Sequence of chain 1.G:
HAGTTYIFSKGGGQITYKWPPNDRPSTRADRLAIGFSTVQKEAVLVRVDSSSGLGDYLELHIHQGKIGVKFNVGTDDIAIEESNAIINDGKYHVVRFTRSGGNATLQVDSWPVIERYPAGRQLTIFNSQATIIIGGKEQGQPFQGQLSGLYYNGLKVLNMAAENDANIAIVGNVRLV

Binding-site contacts:
Ligand atom O5 contacts residue ASN152 of chain 1.G at 2.4 Å (h-bond).
Ligand atom C3 contacts residue ASN152 of chain 1.G at 3.4 Å.
Ligand atom O6 contacts residue ASN152 of chain 1.G at 3.7 Å.
Ligand atom C1 contacts residue ASN152 of chain 1.G at 1.4 Å.
Ligand atom N2 contacts residue ASN152 of chain 1.G at 3.7 Å.
Ligand atom O6 contacts residue SER149 of chain 1.G at 3.1 Å (h-bond).
Ligand atom O5 contacts residue SER149 of chain 1.G at 4.3 Å.
Ligand atom C1 contacts residue TYR166 of chain 1.G at 4.4 Å (hydrophobic).
Ligand atom C2 contacts residue ASN152 of chain 1.G at 2.5 Å.
Ligand atom O3 contacts residue ASN152 of chain 1.G at 4.4 Å.
Ligand atom C7 contacts residue TYR166 of chain 1.G at 3.4 Å (hydrophobic).
Ligand atom N2 contacts residue TYR166 of chain 1.G at 3.0 Å.
Ligand atom C5 contacts residue ASN152 of chain 1.G at 2.9 Å.
Ligand atom C6 contacts residue SER149 of chain 1.G at 4.1 Å.
Ligand atom C6 contacts residue ASN152 of chain 1.G at 2.9 Å.
Ligand atom C4 contacts residue ASN152 of chain 1.G at 3.2 Å.
Ligand atom O7 contacts residue TYR166 of chain 1.G at 3.0 Å.
Ligand atom C2 contacts residue TYR166 of chain 1.G at 3.9 Å (hydrophobic).

This small molecule binds to this protein.
Small molecule (SMILES): CC(=O)N[C@H]1[C@H](O[C@H]2[C@H](O)[C@@H](NC(C)=O)CO[C@@H]2CO)O[C@H](CO)[C@@H](O)[C@@H]1O